Binding-site contacts:
Ligand atom C7 contacts residue TYR145 of chain 52.A at 3.9 Å (hydrophobic).
Ligand atom C10 contacts residue TYR145 of chain 52.A at 3.6 Å (hydrophobic).
Ligand atom N5 contacts residue TYR145 of chain 52.A at 2.6 Å (h-bond).
Ligand atom O9 contacts residue TYR145 of chain 52.A at 4.3 Å.
Ligand atom C6 contacts residue TYR145 of chain 52.A at 3.4 Å (hydrophobic).
Ligand atom O10 contacts residue ASN96 of chain 51.A at 4.3 Å.
Ligand atom C11 contacts residue TYR145 of chain 52.A at 3.8 Å (hydrophobic).
Ligand atom O1A contacts residue ASN148 of chain 52.A at 4.5 Å.
Ligand atom C6 contacts residue ALA146 of chain 52.A at 4.3 Å (hydrophobic).
Ligand atom C4 contacts residue TYR145 of chain 52.A at 3.6 Å (hydrophobic).
Ligand atom O1A contacts residue SER147 of chain 52.A at 3.1 Å (h-bond).
Ligand atom O1B contacts residue ALA146 of chain 52.A at 4.3 Å.
Ligand atom O4 contacts residue PRO252 of chain 51.A at 4.0 Å.
Ligand atom O4 contacts residue TYR250 of chain 51.A at 3.0 Å.
Ligand atom O1A contacts residue ALA146 of chain 52.A at 3.2 Å.
Ligand atom N5 contacts residue TYR250 of chain 51.A at 3.9 Å.
Ligand atom O8 contacts residue ALA146 of chain 52.A at 3.4 Å.
Ligand atom C5 contacts residue TYR145 of chain 52.A at 3.4 Å (hydrophobic).
Ligand atom O4 contacts residue ASN251 of chain 51.A at 4.3 Å.
Ligand atom O1B contacts residue PRO252 of chain 51.A at 3.4 Å.
Ligand atom O10 contacts residue TYR250 of chain 51.A at 2.3 Å (h-bond).
Ligand atom C10 contacts residue TYR250 of chain 51.A at 2.9 Å (hydrophobic).
Ligand atom O4 contacts residue TYR145 of chain 52.A at 4.1 Å.
Ligand atom C8 contacts residue ALA146 of chain 52.A at 4.4 Å (hydrophobic).
Ligand atom O1B contacts residue SER147 of chain 52.A at 2.6 Å (h-bond).
Ligand atom C11 contacts residue ARG143 of chain 52.A at 3.9 Å.
Ligand atom C1 contacts residue SER147 of chain 52.A at 3.6 Å.
Ligand atom C9 contacts residue TYR145 of chain 52.A at 4.2 Å (hydrophobic).
Ligand atom C3 contacts residue PRO252 of chain 51.A at 4.3 Å (hydrophobic).
Ligand atom C11 contacts residue TYR250 of chain 51.A at 3.1 Å (hydrophobic).
Ligand atom C1 contacts residue ALA146 of chain 52.A at 4.0 Å (hydrophobic).
Ligand atom C4 contacts residue TYR250 of chain 51.A at 4.3 Å (hydrophobic).
Ligand atom C4 contacts residue PRO252 of chain 51.A at 4.3 Å (hydrophobic).
Ligand atom C1 contacts residue PRO252 of chain 51.A at 4.1 Å (hydrophobic).

Sequence of chain 52.A:
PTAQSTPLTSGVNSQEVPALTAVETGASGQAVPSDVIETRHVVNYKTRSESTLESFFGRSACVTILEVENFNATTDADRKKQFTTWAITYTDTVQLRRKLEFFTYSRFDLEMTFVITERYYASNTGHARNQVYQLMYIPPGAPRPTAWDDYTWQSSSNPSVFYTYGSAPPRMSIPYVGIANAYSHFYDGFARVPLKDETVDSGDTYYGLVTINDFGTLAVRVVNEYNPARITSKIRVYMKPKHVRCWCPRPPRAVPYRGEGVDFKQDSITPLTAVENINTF

Sequence of chain 51.A:
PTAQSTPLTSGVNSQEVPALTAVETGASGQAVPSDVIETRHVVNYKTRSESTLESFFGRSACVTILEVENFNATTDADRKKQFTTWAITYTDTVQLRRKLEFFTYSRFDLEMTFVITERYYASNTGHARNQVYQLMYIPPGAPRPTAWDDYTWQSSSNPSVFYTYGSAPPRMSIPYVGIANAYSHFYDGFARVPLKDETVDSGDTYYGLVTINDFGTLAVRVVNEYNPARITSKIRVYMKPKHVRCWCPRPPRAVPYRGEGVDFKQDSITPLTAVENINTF

The small molecule below binds the protein below.
Small molecule (SMILES): CCCCO[C@]1(C(=O)O)C[C@H](O)[C@@H](NC(C)=O)[C@H]([C@H](O)[C@H](O)CO)O1